Binding-site contacts:
Ligand atom C2 contacts residue ASN154 of chain 1.B at 2.5 Å.
Ligand atom C6 contacts residue SER151 of chain 1.B at 4.2 Å.
Ligand atom C8 contacts residue THR156 of chain 1.B at 3.9 Å.
Ligand atom C2 contacts residue THR156 of chain 1.B at 4.4 Å.
Ligand atom O5 contacts residue ASN154 of chain 1.B at 2.4 Å (h-bond).
Ligand atom C5 contacts residue THR156 of chain 1.B at 4.3 Å.
Ligand atom C6 contacts residue GLU150 of chain 1.B at 4.0 Å.
Ligand atom C7 contacts residue THR156 of chain 1.B at 4.1 Å.
Ligand atom O7 contacts residue ASN154 of chain 1.B at 3.2 Å (h-bond).
Ligand atom C7 contacts residue ASN154 of chain 1.B at 3.4 Å.
Ligand atom N2 contacts residue THR156 of chain 1.B at 3.9 Å.
Ligand atom C6 contacts residue ALA147 of chain 1.B at 3.4 Å (hydrophobic).
Ligand atom C1 contacts residue THR156 of chain 1.B at 3.5 Å.
Ligand atom C5 contacts residue GLU150 of chain 1.B at 4.4 Å.
Ligand atom O5 contacts residue THR156 of chain 1.B at 3.9 Å.
Ligand atom C3 contacts residue ASN154 of chain 1.B at 3.9 Å.
Ligand atom C5 contacts residue ASN154 of chain 1.B at 3.7 Å.
Ligand atom N2 contacts residue ASN154 of chain 1.B at 3.1 Å (h-bond).
Ligand atom O5 contacts residue GLU150 of chain 1.B at 3.5 Å.
Ligand atom O5 contacts residue SER151 of chain 1.B at 4.0 Å.
Ligand atom O6 contacts residue ALA147 of chain 1.B at 4.0 Å.
Ligand atom C4 contacts residue ASN154 of chain 1.B at 4.2 Å.
Ligand atom C1 contacts residue ASN154 of chain 1.B at 1.5 Å.
Ligand atom C1 contacts residue GLU150 of chain 1.B at 4.4 Å.
Ligand atom O6 contacts residue GLU150 of chain 1.B at 3.5 Å.

The protein below binds the small molecule below.
Small molecule (SMILES): CC(=O)N[C@@H]1[C@@H](O)[C@H](O)[C@@H](CO)O[C@H]1O

Sequence of chain 1.B:
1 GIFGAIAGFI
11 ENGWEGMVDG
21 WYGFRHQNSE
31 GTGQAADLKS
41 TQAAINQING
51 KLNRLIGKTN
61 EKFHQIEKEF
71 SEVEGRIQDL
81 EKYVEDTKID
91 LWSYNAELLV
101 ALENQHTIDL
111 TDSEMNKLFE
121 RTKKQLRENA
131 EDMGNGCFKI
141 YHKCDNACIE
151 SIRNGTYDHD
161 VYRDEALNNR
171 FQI